This protein binds this small molecule.
Small molecule (SMILES): Cc1cc(/C=C/C#N)cc(C)c1Oc1nc(NC2CCN(Cc3ccc(S(N)(=O)=O)cc3)CC2)nc2ccsc12

Sequence of chain 1.A:
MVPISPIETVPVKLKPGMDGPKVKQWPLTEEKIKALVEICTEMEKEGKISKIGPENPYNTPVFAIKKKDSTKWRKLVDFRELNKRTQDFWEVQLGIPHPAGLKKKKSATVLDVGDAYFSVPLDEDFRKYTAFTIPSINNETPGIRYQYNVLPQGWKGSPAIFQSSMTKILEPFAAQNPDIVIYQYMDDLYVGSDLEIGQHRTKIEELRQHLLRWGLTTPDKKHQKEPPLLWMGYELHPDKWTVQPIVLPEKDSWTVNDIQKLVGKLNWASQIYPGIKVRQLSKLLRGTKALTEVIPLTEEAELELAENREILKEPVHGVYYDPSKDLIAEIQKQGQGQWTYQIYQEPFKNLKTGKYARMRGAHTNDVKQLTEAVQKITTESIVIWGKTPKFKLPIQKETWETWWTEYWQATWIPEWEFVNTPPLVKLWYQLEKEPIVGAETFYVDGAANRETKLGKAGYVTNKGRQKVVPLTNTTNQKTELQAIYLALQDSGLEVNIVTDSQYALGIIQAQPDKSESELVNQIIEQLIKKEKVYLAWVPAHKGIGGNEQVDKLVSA

Sequence of chain 1.B:
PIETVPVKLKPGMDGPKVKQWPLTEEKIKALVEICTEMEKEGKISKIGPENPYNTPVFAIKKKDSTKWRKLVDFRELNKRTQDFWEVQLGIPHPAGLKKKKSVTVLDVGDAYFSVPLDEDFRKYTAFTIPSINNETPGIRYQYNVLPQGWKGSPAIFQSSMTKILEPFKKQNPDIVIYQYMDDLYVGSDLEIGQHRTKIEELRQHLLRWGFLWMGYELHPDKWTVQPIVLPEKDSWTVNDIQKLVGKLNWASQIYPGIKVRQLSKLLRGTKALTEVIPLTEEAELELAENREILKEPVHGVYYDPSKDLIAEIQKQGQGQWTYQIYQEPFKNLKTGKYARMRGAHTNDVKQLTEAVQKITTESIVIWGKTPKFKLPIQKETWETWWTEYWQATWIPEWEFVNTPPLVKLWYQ

Binding-site contacts:
Ligand atom C32 contacts residue LEU229 of chain 1.A at 3.0 Å (hydrophobic).
Ligand atom O29 contacts residue ALA108 of chain 1.A at 3.2 Å (h-bond).
Ligand atom C01 contacts residue TYR190 of chain 1.A at 3.7 Å (hydrophobic).
Ligand atom C33 contacts residue TYR320 of chain 1.A at 3.3 Å (hydrophobic).
Ligand atom C22 contacts residue HIS237 of chain 1.A at 3.4 Å.
Ligand atom C04 contacts residue TYR190 of chain 1.A at 3.9 Å (hydrophobic).
Ligand atom C02 contacts residue TYR190 of chain 1.A at 3.4 Å (hydrophobic).
Ligand atom C11 contacts residue PRO97 of chain 1.A at 3.8 Å (hydrophobic).
Ligand atom N08 contacts residue TRP231 of chain 1.A at 3.6 Å.
Ligand atom N28 contacts residue LYS106 of chain 1.A at 3.0 Å (salt-bridge).
Ligand atom C31 contacts residue LEU229 of chain 1.A at 3.4 Å (hydrophobic).
Ligand atom C11 contacts residue TYR183 of chain 1.A at 3.8 Å (hydrophobic).
Ligand atom C37 contacts residue GLU138 of chain 1.B at 3.8 Å.
Ligand atom C05 contacts residue LEU236 of chain 1.A at 3.7 Å (hydrophobic).
Ligand atom O29 contacts residue SER107 of chain 1.A at 3.4 Å.
Ligand atom O29 contacts residue LYS106 of chain 1.A at 3.7 Å.
Ligand atom C38 contacts residue GLU138 of chain 1.B at 3.6 Å.
Ligand atom C18 contacts residue LYS103 of chain 1.A at 3.6 Å.
Ligand atom C06 contacts residue TYR190 of chain 1.A at 3.4 Å (hydrophobic).
Ligand atom C25 contacts residue LYS105 of chain 1.A at 3.3 Å.
Ligand atom C36 contacts residue VAL181 of chain 1.A at 3.7 Å (hydrophobic).
Ligand atom N17 contacts residue LYS105 of chain 1.A at 3.8 Å.
Ligand atom C05 contacts residue TYR190 of chain 1.A at 3.7 Å (hydrophobic).
Ligand atom C07 contacts residue LEU229 of chain 1.A at 3.2 Å (hydrophobic).
Ligand atom C01 contacts residue VAL191 of chain 1.A at 3.9 Å (hydrophobic).
Ligand atom C06 contacts residue LEU229 of chain 1.A at 3.5 Å (hydrophobic).
Ligand atom C01 contacts residue GLY192 of chain 1.A at 3.6 Å.
Ligand atom C19 contacts residue LYS105 of chain 1.A at 3.8 Å.
Ligand atom C34 contacts residue LYS103 of chain 1.A at 3.2 Å.
Ligand atom S27 contacts residue LYS106 of chain 1.A at 3.8 Å.
Ligand atom O30 contacts residue PRO227 of chain 1.A at 3.5 Å.
Ligand atom C40 contacts residue VAL181 of chain 1.A at 3.8 Å (hydrophobic).
Ligand atom C23 contacts residue HIS237 of chain 1.A at 3.8 Å.
Ligand atom C24 contacts residue LYS105 of chain 1.A at 3.1 Å.
Ligand atom C25 contacts residue LYS106 of chain 1.A at 3.7 Å.
Ligand atom N17 contacts residue LEU102 of chain 1.A at 3.7 Å.
Ligand atom C03 contacts residue TYR190 of chain 1.A at 3.4 Å (hydrophobic).
Ligand atom N08 contacts residue LEU229 of chain 1.A at 3.1 Å.
Ligand atom O13 contacts residue TYR183 of chain 1.A at 3.5 Å.
Ligand atom N17 contacts residue LYS103 of chain 1.A at 2.8 Å (salt-bridge).